Sequence of chain 1.B:
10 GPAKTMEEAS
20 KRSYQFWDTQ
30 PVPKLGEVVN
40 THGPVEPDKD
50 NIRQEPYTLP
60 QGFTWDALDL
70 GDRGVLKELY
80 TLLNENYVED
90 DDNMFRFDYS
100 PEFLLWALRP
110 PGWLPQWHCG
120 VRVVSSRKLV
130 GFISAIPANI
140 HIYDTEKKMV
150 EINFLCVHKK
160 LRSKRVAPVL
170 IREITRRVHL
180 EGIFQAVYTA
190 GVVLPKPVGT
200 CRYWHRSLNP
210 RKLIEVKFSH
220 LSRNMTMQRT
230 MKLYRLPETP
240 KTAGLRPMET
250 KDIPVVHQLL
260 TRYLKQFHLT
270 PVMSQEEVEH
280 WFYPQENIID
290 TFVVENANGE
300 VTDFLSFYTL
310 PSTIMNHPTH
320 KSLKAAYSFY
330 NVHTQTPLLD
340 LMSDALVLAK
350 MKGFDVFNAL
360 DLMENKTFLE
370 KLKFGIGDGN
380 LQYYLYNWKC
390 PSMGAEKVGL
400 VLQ

Binding-site contacts:
Ligand atom N contacts residue ASP377 of chain 1.B at 3.1 Å (salt-bridge).
Ligand atom OG contacts residue GLY378 of chain 1.B at 3.1 Å (h-bond).
Ligand atom CB contacts residue ASP89 of chain 1.B at 3.5 Å.
Ligand atom OG contacts residue LEU380 of chain 1.B at 3.5 Å.
Ligand atom OG contacts residue HIS204 of chain 1.B at 2.7 Å (h-bond).
Ligand atom CE contacts residue ASP91 of chain 1.B at 3.2 Å.
Ligand atom O contacts residue ASP89 of chain 1.B at 3.4 Å.
Ligand atom O contacts residue HIS204 of chain 1.B at 3.2 Å.
Ligand atom CB contacts residue HIS204 of chain 1.B at 3.4 Å.
Ligand atom CG2 contacts residue VAL87 of chain 1.B at 3.4 Å (hydrophobic).
Ligand atom C contacts residue HIS204 of chain 1.B at 3.4 Å.
Ligand atom CA contacts residue MYR1 of chain 1.K at 2.5 Å.
Ligand atom CE contacts residue ASP89 of chain 1.B at 3.4 Å.
Ligand atom O contacts residue PHE217 of chain 1.B at 3.5 Å.
Ligand atom O contacts residue PHE96 of chain 1.B at 3.4 Å.
Ligand atom CG contacts residue GLY376 of chain 1.B at 3.3 Å.
Ligand atom CD contacts residue GLY376 of chain 1.B at 3.3 Å.
Ligand atom OG contacts residue GLY376 of chain 1.B at 3.5 Å.
Ligand atom OG contacts residue ASN379 of chain 1.B at 2.8 Å (h-bond).
Ligand atom O contacts residue HIS204 of chain 1.B at 3.4 Å (h-bond).
Ligand atom C contacts residue HIS204 of chain 1.B at 3.4 Å.
Ligand atom O contacts residue ASP377 of chain 1.B at 3.1 Å (salt-bridge).
Ligand atom OG contacts residue ASP377 of chain 1.B at 3.4 Å (salt-bridge).
Ligand atom N contacts residue MYR1 of chain 1.K at 1.3 Å.
Ligand atom CB contacts residue ASN379 of chain 1.B at 3.5 Å.
Ligand atom NZ contacts residue ASP91 of chain 1.B at 2.7 Å (salt-bridge).
Ligand atom N contacts residue ILE375 of chain 1.B at 3.2 Å (h-bond).
Ligand atom N contacts residue HIS204 of chain 1.B at 3.4 Å (h-bond).
Ligand atom CA contacts residue COA1 of chain 1.G at 3.5 Å.
Ligand atom CA contacts residue TYR86 of chain 1.B at 3.2 Å (hydrophobic).
Ligand atom CA contacts residue ASN152 of chain 1.B at 3.4 Å.
Ligand atom N contacts residue THR188 of chain 1.B at 2.9 Å (h-bond).
Ligand atom O contacts residue THR188 of chain 1.B at 2.9 Å (h-bond).
Ligand atom NZ contacts residue ASP89 of chain 1.B at 2.9 Å (salt-bridge).
Ligand atom CG contacts residue ASP377 of chain 1.B at 3.4 Å.
Ligand atom NZ contacts residue ASP377 of chain 1.B at 2.8 Å (salt-bridge).
Ligand atom SG contacts residue TYR202 of chain 1.B at 3.0 Å (h-bond).
Ligand atom N contacts residue PHE217 of chain 1.B at 3.3 Å (h-bond).
Ligand atom O contacts residue GLY376 of chain 1.B at 3.2 Å.
Ligand atom N contacts residue COA1 of chain 1.G at 3.1 Å (h-bond).

A small-molecule ligand and the protein it binds are described below.
Small molecule (SMILES): CC(C)[C@H](NC(=O)[C@H](CO)NC(=O)[C@H](CS)NC(=O)CN)C(=O)N[C@@H](CO)C(=O)N[C@@H](CCCCN)C(=O)N[C@@H](C)C(=O)N[C@@H](CCCCN)C(=O)O